A protein and the small-molecule ligand that binds it are described below.
Small molecule (SMILES): COc1ccc(C(=O)Oc2c(Br)cc(Br)cc2CNC(=O)c2ccccc2[N+](=O)[O-])cc1

Binding-site contacts:
Ligand atom C17 contacts residue GLY38 of chain 1.A at 3.7 Å.
Ligand atom C30 contacts residue TRP88 of chain 1.A at 3.4 Å (hydrophobic).
Ligand atom O27 contacts residue TRP60 of chain 1.A at 2.9 Å (h-bond).
Ligand atom C12 contacts residue TYR64 of chain 1.A at 3.6 Å (hydrophobic).
Ligand atom O28 contacts residue TRP60 of chain 1.A at 3.2 Å (h-bond).
Ligand atom O01 contacts residue SER129 of chain 1.A at 3.3 Å.
Ligand atom C31 contacts residue THR75 of chain 1.A at 3.8 Å.
Ligand atom C16 contacts residue GLY38 of chain 1.A at 3.7 Å.
Ligand atom C06 contacts residue LEU36 of chain 1.A at 3.8 Å (hydrophobic).
Ligand atom C32 contacts residue ASP73 of chain 1.A at 3.8 Å.
Ligand atom C10 contacts residue TYR64 of chain 1.A at 3.4 Å (hydrophobic).
Ligand atom N26 contacts residue TRP60 of chain 1.A at 3.4 Å (h-bond).
Ligand atom C10 contacts residue LEU36 of chain 1.A at 3.7 Å (hydrophobic).
Ligand atom C20 contacts residue LEU125 of chain 1.A at 3.5 Å (hydrophobic).
Ligand atom O13 contacts residue TYR64 of chain 1.A at 3.7 Å.
Ligand atom O27 contacts residue TYR56 of chain 1.A at 3.5 Å.
Ligand atom O01 contacts residue TYR56 of chain 1.A at 2.7 Å (h-bond).
Ligand atom C04 contacts residue ASP73 of chain 1.A at 3.4 Å.
Ligand atom O01 contacts residue TRP88 of chain 1.A at 3.8 Å.
Ligand atom O19 contacts residue LEU40 of chain 1.A at 3.1 Å.
Ligand atom C09 contacts residue LEU36 of chain 1.A at 3.6 Å (hydrophobic).
Ligand atom C29 contacts residue PHE101 of chain 1.A at 3.8 Å (hydrophobic).
Ligand atom O28 contacts residue LEU110 of chain 1.A at 3.2 Å.
Ligand atom C09 contacts residue TYR64 of chain 1.A at 3.4 Å (hydrophobic).
Ligand atom C07 contacts residue LEU36 of chain 1.A at 3.6 Å (hydrophobic).
Ligand atom BR1 contacts residue TRP60 of chain 1.A at 3.3 Å.
Ligand atom C25 contacts residue TRP88 of chain 1.A at 3.8 Å (hydrophobic).
Ligand atom C32 contacts residue THR75 of chain 1.A at 3.7 Å.
Ligand atom C07 contacts residue TYR64 of chain 1.A at 3.6 Å (hydrophobic).
Ligand atom O23 contacts residue LEU36 of chain 1.A at 3.6 Å.
Ligand atom C06 contacts residue TYR64 of chain 1.A at 3.5 Å (hydrophobic).
Ligand atom C17 contacts residue GLY126 of chain 1.A at 3.5 Å.
Ligand atom N03 contacts residue ASP73 of chain 1.A at 2.8 Å (salt-bridge).
Ligand atom BR1 contacts residue TYR64 of chain 1.A at 3.6 Å.
Ligand atom C31 contacts residue TRP88 of chain 1.A at 3.5 Å (hydrophobic).
Ligand atom C32 contacts residue TRP88 of chain 1.A at 3.5 Å (hydrophobic).
Ligand atom C29 contacts residue TRP88 of chain 1.A at 3.7 Å (hydrophobic).
Ligand atom C21 contacts residue TYR47 of chain 1.A at 3.7 Å (hydrophobic).
Ligand atom C24 contacts residue TRP88 of chain 1.A at 3.7 Å (hydrophobic).
Ligand atom C05 contacts residue TYR64 of chain 1.A at 3.6 Å (hydrophobic).

Sequence of chain 1.A:
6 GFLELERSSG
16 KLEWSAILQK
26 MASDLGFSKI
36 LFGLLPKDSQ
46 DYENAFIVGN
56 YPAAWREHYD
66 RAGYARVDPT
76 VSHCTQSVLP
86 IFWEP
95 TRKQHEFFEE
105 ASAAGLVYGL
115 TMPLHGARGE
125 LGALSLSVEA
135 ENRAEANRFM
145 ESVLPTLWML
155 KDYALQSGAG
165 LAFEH